The protein below binds the small molecule below.
Small molecule (SMILES): Nc1ccn([C@H]2C[C@H](O[P](=O)(O)OC[C@H]3O[C@@H](n4cnc5c(=O)nc(N)[nH]c54)C[C@@H]3O)[C@@H](CO[P](=O)(O)O[C@H]3C[C@H](n4ccc(N)nc4=O)O[C@@H]3CO[P](=O)(O)O[C@H]3C[C@H](n4cnc5c(=O)nc(N)[nH]c54)O[C@@H]3COP(=O)(O)O)O2)c(=O)n1

Sequence of chain 1.M:
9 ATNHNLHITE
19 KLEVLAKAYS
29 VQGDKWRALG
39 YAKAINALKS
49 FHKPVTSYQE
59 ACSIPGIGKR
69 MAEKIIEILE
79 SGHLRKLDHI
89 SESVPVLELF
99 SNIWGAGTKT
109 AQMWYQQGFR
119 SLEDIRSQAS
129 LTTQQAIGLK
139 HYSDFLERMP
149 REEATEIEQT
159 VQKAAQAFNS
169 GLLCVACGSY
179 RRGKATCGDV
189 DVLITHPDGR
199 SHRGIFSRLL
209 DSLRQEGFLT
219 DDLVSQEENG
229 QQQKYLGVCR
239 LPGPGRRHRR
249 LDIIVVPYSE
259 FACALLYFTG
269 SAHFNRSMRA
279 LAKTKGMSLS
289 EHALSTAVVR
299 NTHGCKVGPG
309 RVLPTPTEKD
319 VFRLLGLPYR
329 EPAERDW

Binding-site contacts:
Ligand atom OP1 contacts residue LYS72 of chain 1.M at 3.5 Å (salt-bridge).
Ligand atom C4' contacts residue MET69 of chain 1.M at 3.8 Å (hydrophobic).
Ligand atom N3 contacts residue TRP34 of chain 1.M at 3.4 Å (h-bond).
Ligand atom O3' contacts residue MET69 of chain 1.M at 3.4 Å.
Ligand atom N7 contacts residue CAC1 of chain 1.R at 3.5 Å (h-bond).
Ligand atom C5' contacts residue GLY64 of chain 1.M at 3.2 Å.
Ligand atom C4 contacts residue TRP34 of chain 1.M at 3.6 Å (hydrophobic).
Ligand atom P contacts residue ARG68 of chain 1.M at 3.5 Å.
Ligand atom O4' contacts residue ARG35 of chain 1.M at 3.5 Å.
Ligand atom OP2 contacts residue ARG35 of chain 1.M at 3.5 Å.
Ligand atom OP3 contacts residue LYS72 of chain 1.M at 2.6 Å (salt-bridge).
Ligand atom O3' contacts residue ILE65 of chain 1.M at 3.7 Å.
Ligand atom OP1 contacts residue TYR39 of chain 1.M at 2.7 Å (h-bond).
Ligand atom OP3 contacts residue ARG68 of chain 1.M at 3.2 Å (salt-bridge).
Ligand atom OP1 contacts residue GLY66 of chain 1.M at 2.8 Å (h-bond).
Ligand atom N9 contacts residue ARG35 of chain 1.M at 3.6 Å.
Ligand atom O6 contacts residue TRP34 of chain 1.M at 3.7 Å.
Ligand atom C8 contacts residue ARG35 of chain 1.M at 3.4 Å.
Ligand atom OP2 contacts residue ARG68 of chain 1.M at 2.7 Å (salt-bridge).
Ligand atom O6 contacts residue CAC1 of chain 1.R at 3.5 Å (h-bond).
Ligand atom C5 contacts residue CAC1 of chain 1.R at 3.7 Å.
Ligand atom O5' contacts residue TYR39 of chain 1.M at 3.4 Å.
Ligand atom N1 contacts residue TRP34 of chain 1.M at 3.7 Å.
Ligand atom P contacts residue LYS72 of chain 1.M at 3.6 Å.
Ligand atom C4 contacts residue ARG35 of chain 1.M at 3.8 Å.
Ligand atom O5' contacts residue ARG35 of chain 1.M at 3.5 Å (salt-bridge).
Ligand atom P contacts residue TYR39 of chain 1.M at 3.5 Å.
Ligand atom N3 contacts residue GLY38 of chain 1.M at 3.4 Å.
Ligand atom OP1 contacts residue TYR27 of chain 1.M at 2.8 Å (h-bond).
Ligand atom OP1 contacts residue MET69 of chain 1.M at 3.1 Å (h-bond).
Ligand atom C5' contacts residue ARG68 of chain 1.M at 3.8 Å.
Ligand atom O3' contacts residue GLY64 of chain 1.M at 3.3 Å.
Ligand atom C4' contacts residue TYR39 of chain 1.M at 3.8 Å (hydrophobic).
Ligand atom C1' contacts residue ARG35 of chain 1.M at 3.7 Å.
Ligand atom OP1 contacts residue PRO63 of chain 1.M at 3.7 Å.
Ligand atom C2 contacts residue TRP34 of chain 1.M at 3.4 Å (hydrophobic).
Ligand atom OP1 contacts residue GLY64 of chain 1.M at 2.9 Å (h-bond).
Ligand atom C4' contacts residue GLY64 of chain 1.M at 3.2 Å.
Ligand atom P contacts residue GLY64 of chain 1.M at 3.8 Å.
Ligand atom O4' contacts residue TYR39 of chain 1.M at 3.5 Å.